A protein and the small-molecule ligand that binds it are described below.
Small molecule (SMILES): NCCCC[C@H](NC(=O)[C@@H](N)CCC(N)=O)C(=O)N[C@@H](CCCN=C(N)N)C(=O)N[C@@H](CO)C(=O)N[C@@H](Cc1ccccc1)C(=O)N[C@H](C=O)CO

Sequence of chain 1.A:
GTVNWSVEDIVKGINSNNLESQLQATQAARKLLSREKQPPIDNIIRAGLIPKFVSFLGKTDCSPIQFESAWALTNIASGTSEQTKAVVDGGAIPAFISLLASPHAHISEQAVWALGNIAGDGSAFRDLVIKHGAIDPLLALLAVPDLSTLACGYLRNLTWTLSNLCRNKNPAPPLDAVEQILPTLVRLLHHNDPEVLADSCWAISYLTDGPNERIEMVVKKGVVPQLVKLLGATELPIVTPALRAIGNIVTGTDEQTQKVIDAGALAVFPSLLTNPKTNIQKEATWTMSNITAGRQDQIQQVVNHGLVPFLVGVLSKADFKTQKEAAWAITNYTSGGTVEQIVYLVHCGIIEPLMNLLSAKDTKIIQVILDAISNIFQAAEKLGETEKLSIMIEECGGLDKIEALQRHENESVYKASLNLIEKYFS

Binding-site contacts:
Ligand atom O contacts residue SER113 of chain 1.A at 3.5 Å.
Ligand atom O contacts residue TRP148 of chain 1.A at 3.5 Å.
Ligand atom CB contacts residue TRP148 of chain 1.A at 3.6 Å (hydrophobic).
Ligand atom O contacts residue SER69 of chain 1.A at 3.5 Å (h-bond).
Ligand atom CB contacts residue ASN152 of chain 1.A at 3.4 Å.
Ligand atom OG contacts residue SER69 of chain 1.A at 3.5 Å (h-bond).
Ligand atom O contacts residue ASN152 of chain 1.A at 3.2 Å (h-bond).
Ligand atom OE1 contacts residue ARG202 of chain 1.A at 3.4 Å (salt-bridge).
Ligand atom O contacts residue TRP148 of chain 1.A at 2.8 Å (h-bond).
Ligand atom CB contacts residue ARG202 of chain 1.A at 3.4 Å.
Ligand atom CA contacts residue ASN152 of chain 1.A at 3.2 Å.
Ligand atom CB contacts residue TRP106 of chain 1.A at 3.4 Å (hydrophobic).
Ligand atom O contacts residue ASN110 of chain 1.A at 3.0 Å (h-bond).
Ligand atom O contacts residue TRP106 of chain 1.A at 3.0 Å (h-bond).
Ligand atom O contacts residue ASN199 of chain 1.A at 2.9 Å (h-bond).
Ligand atom C contacts residue SER113 of chain 1.A at 3.6 Å.
Ligand atom CE contacts residue ASP156 of chain 1.A at 3.5 Å.
Ligand atom CE2 contacts residue GLN145 of chain 1.A at 3.3 Å.
Ligand atom C contacts residue ASN152 of chain 1.A at 3.5 Å.
Ligand atom NZ contacts residue ASP156 of chain 1.A at 2.8 Å (salt-bridge).
Ligand atom CA contacts residue SER113 of chain 1.A at 3.6 Å.
Ligand atom CD contacts residue ALA112 of chain 1.A at 3.4 Å (hydrophobic).
Ligand atom N contacts residue ASN199 of chain 1.A at 3.5 Å (h-bond).
Ligand atom N contacts residue ASN152 of chain 1.A at 2.8 Å (h-bond).
Ligand atom CB contacts residue SER113 of chain 1.A at 3.3 Å.
Ligand atom NZ contacts residue THR115 of chain 1.A at 3.4 Å (h-bond).
Ligand atom CD contacts residue GLY114 of chain 1.A at 3.3 Å.
Ligand atom NH2 contacts residue TRP195 of chain 1.A at 3.6 Å.
Ligand atom O contacts residue TRP195 of chain 1.A at 3.3 Å.
Ligand atom CE contacts residue THR119 of chain 1.A at 3.4 Å.
Ligand atom CG contacts residue TRP148 of chain 1.A at 3.6 Å (hydrophobic).
Ligand atom NZ contacts residue GLY114 of chain 1.A at 3.3 Å (h-bond).
Ligand atom CD2 contacts residue TRP106 of chain 1.A at 3.4 Å (hydrophobic).
Ligand atom CG contacts residue TRP106 of chain 1.A at 3.4 Å (hydrophobic).
Ligand atom CG contacts residue ASN152 of chain 1.A at 3.6 Å.
Ligand atom N contacts residue ARG202 of chain 1.A at 3.2 Å (salt-bridge).
Ligand atom N contacts residue ASN110 of chain 1.A at 3.3 Å (h-bond).
Ligand atom CD2 contacts residue GLN145 of chain 1.A at 3.1 Å.
Ligand atom CB contacts residue SER113 of chain 1.A at 3.5 Å.
Ligand atom NZ contacts residue THR119 of chain 1.A at 2.7 Å (h-bond).